Sequence of chain 1.E:
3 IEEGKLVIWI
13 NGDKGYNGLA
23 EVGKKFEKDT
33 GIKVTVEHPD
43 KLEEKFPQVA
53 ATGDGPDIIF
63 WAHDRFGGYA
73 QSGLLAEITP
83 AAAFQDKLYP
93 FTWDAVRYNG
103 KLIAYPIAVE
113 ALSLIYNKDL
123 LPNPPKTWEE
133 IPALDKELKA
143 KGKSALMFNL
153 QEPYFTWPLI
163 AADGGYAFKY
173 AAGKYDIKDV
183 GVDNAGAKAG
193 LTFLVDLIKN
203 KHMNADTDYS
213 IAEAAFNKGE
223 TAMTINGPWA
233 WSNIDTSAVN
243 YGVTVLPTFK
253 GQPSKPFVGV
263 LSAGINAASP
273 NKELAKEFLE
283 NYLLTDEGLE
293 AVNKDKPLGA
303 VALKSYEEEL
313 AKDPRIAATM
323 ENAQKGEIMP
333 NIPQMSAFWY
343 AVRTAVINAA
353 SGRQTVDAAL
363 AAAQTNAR

The protein below binds the small molecule below.
Small molecule (SMILES): OC[C@H]1O[C@H](O[C@H]2[C@H](O)[C@@H](O)[C@@H](O)O[C@@H]2CO)[C@H](O)[C@@H](O)[C@@H]1O

Binding-site contacts:
Ligand atom C3 contacts residue ASP66 of chain 1.F at 3.4 Å.
Ligand atom O3 contacts residue LYS16 of chain 1.F at 2.7 Å (salt-bridge).
Ligand atom O2 contacts residue MET331 of chain 1.E at 4.0 Å.
Ligand atom O5 contacts residue TYR156 of chain 1.F at 3.4 Å.
Ligand atom C2 contacts residue TRP63 of chain 1.F at 3.9 Å (hydrophobic).
Ligand atom O6 contacts residue PHE157 of chain 1.F at 3.6 Å.
Ligand atom C3 contacts residue GLU112 of chain 1.F at 3.8 Å.
Ligand atom C1 contacts residue GLU154 of chain 1.F at 4.0 Å.
Ligand atom O2 contacts residue ARG67 of chain 1.F at 2.8 Å (salt-bridge).
Ligand atom O4 contacts residue TRP231 of chain 1.E at 3.5 Å.
Ligand atom O6 contacts residue TYR156 of chain 1.F at 2.9 Å (h-bond).
Ligand atom O4 contacts residue LYS16 of chain 1.F at 2.8 Å (salt-bridge).
Ligand atom C1 contacts residue ARG345 of chain 1.E at 3.6 Å.
Ligand atom O3 contacts residue GLU112 of chain 1.F at 3.0 Å (salt-bridge).
Ligand atom O5 contacts residue TRP341 of chain 1.E at 3.2 Å.
Ligand atom C5 contacts residue TRP341 of chain 1.E at 3.6 Å (hydrophobic).
Ligand atom C5 contacts residue TYR156 of chain 1.F at 3.8 Å (hydrophobic).
Ligand atom O4 contacts residue TYR156 of chain 1.F at 3.5 Å.
Ligand atom C6 contacts residue TYR156 of chain 1.F at 2.9 Å (hydrophobic).
Ligand atom O3 contacts residue ALA64 of chain 1.F at 4.0 Å.
Ligand atom O1 contacts residue ARG345 of chain 1.E at 2.8 Å (salt-bridge).
Ligand atom O2 contacts residue ASP66 of chain 1.F at 3.8 Å.
Ligand atom O6 contacts residue PRO155 of chain 1.F at 3.1 Å.
Ligand atom C1 contacts residue TRP341 of chain 1.E at 4.0 Å (hydrophobic).
Ligand atom O3 contacts residue ASP66 of chain 1.F at 3.1 Å (salt-bridge).
Ligand atom C4 contacts residue LYS16 of chain 1.F at 3.7 Å.
Ligand atom O2 contacts residue ALA64 of chain 1.F at 2.9 Å.
Ligand atom C4 contacts residue ASP15 of chain 1.F at 4.0 Å.
Ligand atom C3 contacts residue LYS16 of chain 1.F at 3.8 Å.
Ligand atom O3 contacts residue TRP63 of chain 1.F at 2.8 Å (h-bond).
Ligand atom C3 contacts residue TRP63 of chain 1.F at 3.9 Å (hydrophobic).
Ligand atom C2 contacts residue ALA64 of chain 1.F at 4.0 Å (hydrophobic).
Ligand atom C3 contacts residue TRP341 of chain 1.E at 4.0 Å (hydrophobic).
Ligand atom O2 contacts residue TRP63 of chain 1.F at 3.7 Å.
Ligand atom O4 contacts residue ASP15 of chain 1.F at 3.2 Å (salt-bridge).
Ligand atom O6 contacts residue GLU154 of chain 1.F at 2.9 Å (salt-bridge).
Ligand atom C6 contacts residue GLU154 of chain 1.F at 3.3 Å.
Ligand atom O1 contacts residue TRP341 of chain 1.E at 3.6 Å.
Ligand atom O6 contacts residue TRP341 of chain 1.E at 3.8 Å.
Ligand atom O1 contacts residue ARG67 of chain 1.F at 3.7 Å.

Sequence of chain 1.F:
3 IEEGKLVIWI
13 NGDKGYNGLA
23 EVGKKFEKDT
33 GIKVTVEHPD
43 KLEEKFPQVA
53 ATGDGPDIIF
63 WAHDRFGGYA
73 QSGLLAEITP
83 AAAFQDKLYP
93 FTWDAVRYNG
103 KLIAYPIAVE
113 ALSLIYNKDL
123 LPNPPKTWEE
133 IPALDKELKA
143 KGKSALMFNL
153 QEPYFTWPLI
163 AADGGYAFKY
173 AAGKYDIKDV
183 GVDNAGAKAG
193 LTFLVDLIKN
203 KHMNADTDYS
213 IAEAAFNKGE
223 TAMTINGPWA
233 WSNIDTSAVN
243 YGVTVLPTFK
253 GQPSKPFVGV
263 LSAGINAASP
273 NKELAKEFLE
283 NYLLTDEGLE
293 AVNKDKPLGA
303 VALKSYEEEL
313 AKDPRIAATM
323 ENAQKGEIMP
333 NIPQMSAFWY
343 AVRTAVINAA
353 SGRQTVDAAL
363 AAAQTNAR